Sequence of chain 5.C:
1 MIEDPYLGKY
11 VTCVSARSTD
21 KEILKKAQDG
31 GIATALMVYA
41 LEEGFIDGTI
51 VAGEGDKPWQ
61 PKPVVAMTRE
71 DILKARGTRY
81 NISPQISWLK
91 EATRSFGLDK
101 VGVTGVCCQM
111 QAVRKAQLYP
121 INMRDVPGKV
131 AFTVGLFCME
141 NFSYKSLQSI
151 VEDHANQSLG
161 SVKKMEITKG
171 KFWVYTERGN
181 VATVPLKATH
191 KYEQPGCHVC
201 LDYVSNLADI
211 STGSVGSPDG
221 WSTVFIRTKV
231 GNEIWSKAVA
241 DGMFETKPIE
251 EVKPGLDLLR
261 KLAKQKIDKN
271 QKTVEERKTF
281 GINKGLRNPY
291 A

This protein binds this small molecule.
Small molecule (SMILES): C[C@@H](O)[C@@H](C)O

Sequence of chain 5.A:
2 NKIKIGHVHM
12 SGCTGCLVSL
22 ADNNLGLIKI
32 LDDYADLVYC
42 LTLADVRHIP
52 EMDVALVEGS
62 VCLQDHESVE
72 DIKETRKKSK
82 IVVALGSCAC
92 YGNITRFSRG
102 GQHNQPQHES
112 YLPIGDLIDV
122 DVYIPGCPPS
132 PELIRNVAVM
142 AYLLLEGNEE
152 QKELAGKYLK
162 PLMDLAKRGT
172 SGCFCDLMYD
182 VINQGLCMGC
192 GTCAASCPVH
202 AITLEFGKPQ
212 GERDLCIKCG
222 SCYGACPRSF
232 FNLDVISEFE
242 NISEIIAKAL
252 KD

Binding-site contacts:
Ligand atom C3 contacts residue ARG136 of chain 5.A at 3.6 Å.
Ligand atom C4 contacts residue PRO127 of chain 5.C at 3.4 Å (hydrophobic).
Ligand atom C3 contacts residue GLN117 of chain 5.C at 3.4 Å.
Ligand atom C1 contacts residue ILE247 of chain 5.A at 4.4 Å (hydrophobic).
Ligand atom O6 contacts residue ASN137 of chain 5.A at 3.5 Å (h-bond).
Ligand atom C1 contacts residue ARG136 of chain 5.A at 3.9 Å.
Ligand atom C1 contacts residue SER244 of chain 5.A at 4.0 Å.
Ligand atom O5 contacts residue SER244 of chain 5.A at 3.5 Å (h-bond).
Ligand atom C2 contacts residue ARG136 of chain 5.A at 4.4 Å.
Ligand atom C3 contacts residue SER244 of chain 5.A at 4.2 Å.
Ligand atom C3 contacts residue PRO127 of chain 5.C at 3.9 Å (hydrophobic).
Ligand atom C2 contacts residue SER244 of chain 5.A at 3.3 Å.
Ligand atom O6 contacts residue ARG136 of chain 5.A at 3.2 Å (salt-bridge).
Ligand atom O6 contacts residue GLN117 of chain 5.C at 3.4 Å (h-bond).
Ligand atom C4 contacts residue GLN117 of chain 5.C at 4.1 Å.
Ligand atom C4 contacts residue ARG136 of chain 5.A at 2.9 Å.
Ligand atom O5 contacts residue PRO127 of chain 5.C at 4.3 Å.
Ligand atom O6 contacts residue ILE247 of chain 5.A at 4.1 Å.